Sequence of chain 1.B:
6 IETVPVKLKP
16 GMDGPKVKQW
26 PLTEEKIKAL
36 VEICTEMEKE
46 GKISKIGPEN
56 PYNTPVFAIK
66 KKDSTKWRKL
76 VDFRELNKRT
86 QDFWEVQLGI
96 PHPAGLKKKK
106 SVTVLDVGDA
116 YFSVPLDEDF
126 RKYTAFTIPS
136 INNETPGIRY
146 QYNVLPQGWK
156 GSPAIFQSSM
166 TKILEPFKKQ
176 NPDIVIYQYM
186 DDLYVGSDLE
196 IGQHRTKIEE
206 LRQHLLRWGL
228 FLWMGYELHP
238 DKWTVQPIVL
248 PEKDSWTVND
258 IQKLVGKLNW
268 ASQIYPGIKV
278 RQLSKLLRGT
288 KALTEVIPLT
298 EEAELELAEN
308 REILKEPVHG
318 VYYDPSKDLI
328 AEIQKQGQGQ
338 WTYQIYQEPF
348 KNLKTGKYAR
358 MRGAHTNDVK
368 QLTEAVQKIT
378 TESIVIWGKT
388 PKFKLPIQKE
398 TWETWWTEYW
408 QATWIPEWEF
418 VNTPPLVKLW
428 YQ

Sequence of chain 1.A:
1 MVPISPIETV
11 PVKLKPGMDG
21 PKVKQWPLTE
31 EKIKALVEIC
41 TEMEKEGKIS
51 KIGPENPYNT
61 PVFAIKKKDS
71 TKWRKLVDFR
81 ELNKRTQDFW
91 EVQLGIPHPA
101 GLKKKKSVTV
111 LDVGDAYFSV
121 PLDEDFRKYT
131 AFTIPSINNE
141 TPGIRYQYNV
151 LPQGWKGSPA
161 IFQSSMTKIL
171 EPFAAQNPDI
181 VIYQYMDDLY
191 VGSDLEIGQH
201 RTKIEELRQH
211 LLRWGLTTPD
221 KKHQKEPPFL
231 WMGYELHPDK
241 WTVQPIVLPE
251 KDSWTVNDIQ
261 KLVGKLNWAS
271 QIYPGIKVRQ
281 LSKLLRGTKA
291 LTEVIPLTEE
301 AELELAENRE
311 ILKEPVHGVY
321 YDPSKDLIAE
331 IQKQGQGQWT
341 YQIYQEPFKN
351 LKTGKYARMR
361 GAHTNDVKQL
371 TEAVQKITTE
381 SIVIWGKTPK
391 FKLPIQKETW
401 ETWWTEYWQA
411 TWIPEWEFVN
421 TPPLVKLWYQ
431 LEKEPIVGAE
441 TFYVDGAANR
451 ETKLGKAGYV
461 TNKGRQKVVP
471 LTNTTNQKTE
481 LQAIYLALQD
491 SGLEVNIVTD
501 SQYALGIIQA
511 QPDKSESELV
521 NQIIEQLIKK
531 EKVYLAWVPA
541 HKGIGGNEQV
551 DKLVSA

Binding-site contacts:
Ligand atom O1 contacts residue GLN184 of chain 1.A at 3.1 Å (h-bond).
Ligand atom C5 contacts residue THR167 of chain 1.A at 3.6 Å.
Ligand atom C1 contacts residue GLN184 of chain 1.A at 3.8 Å.
Ligand atom C9 contacts residue DMS1 of chain 1.F at 3.6 Å.
Ligand atom C9 contacts residue THR167 of chain 1.A at 3.8 Å.
Ligand atom C6 contacts residue GLU171 of chain 1.A at 3.2 Å.
Ligand atom C8 contacts residue ILE182 of chain 1.A at 2.8 Å (hydrophobic).
Ligand atom C5 contacts residue LEU170 of chain 1.A at 3.8 Å (hydrophobic).
Ligand atom C2 contacts residue DMS1 of chain 1.F at 3.9 Å.
Ligand atom O1 contacts residue GLN93 of chain 1.A at 3.5 Å (h-bond).
Ligand atom C2 contacts residue PRO141 of chain 1.B at 3.6 Å (hydrophobic).
Ligand atom O2 contacts residue GLN184 of chain 1.A at 4.0 Å.
Ligand atom N2 contacts residue THR140 of chain 1.B at 3.6 Å.
Ligand atom N2 contacts residue GLU139 of chain 1.B at 3.8 Å.
Ligand atom C5 contacts residue GLU171 of chain 1.A at 3.8 Å.
Ligand atom N2 contacts residue PRO141 of chain 1.B at 3.9 Å.
Ligand atom C7 contacts residue GLU171 of chain 1.A at 4.1 Å.
Ligand atom O2 contacts residue THR167 of chain 1.A at 3.9 Å.
Ligand atom C4 contacts residue LEU170 of chain 1.A at 4.0 Å (hydrophobic).
Ligand atom N2 contacts residue ILE182 of chain 1.A at 3.1 Å (h-bond).
Ligand atom C10 contacts residue THR167 of chain 1.A at 3.3 Å.
Ligand atom O2 contacts residue DMS1 of chain 1.F at 3.8 Å.
Ligand atom C9 contacts residue GLN184 of chain 1.A at 3.9 Å.
Ligand atom C4 contacts residue PRO141 of chain 1.B at 3.8 Å (hydrophobic).
Ligand atom C2 contacts residue ILE182 of chain 1.A at 3.8 Å (hydrophobic).
Ligand atom C3 contacts residue PRO141 of chain 1.B at 3.4 Å (hydrophobic).
Ligand atom C8 contacts residue TYR183 of chain 1.A at 4.0 Å (hydrophobic).
Ligand atom O1 contacts residue DMS1 of chain 1.F at 2.8 Å (h-bond).
Ligand atom C8 contacts residue GLU139 of chain 1.B at 3.5 Å.
Ligand atom C4 contacts residue THR167 of chain 1.A at 4.0 Å.
Ligand atom O1 contacts residue TYR183 of chain 1.A at 3.6 Å.
Ligand atom C1 contacts residue DMS1 of chain 1.F at 3.2 Å.
Ligand atom C10 contacts residue GLN184 of chain 1.A at 3.8 Å.
Ligand atom N1 contacts residue PRO141 of chain 1.B at 3.6 Å.
Ligand atom C10 contacts residue GLN163 of chain 1.A at 3.4 Å.
Ligand atom C7 contacts residue ALA174 of chain 1.A at 3.8 Å (hydrophobic).
Ligand atom C6 contacts residue ALA174 of chain 1.A at 3.8 Å (hydrophobic).
Ligand atom C10 contacts residue MET166 of chain 1.A at 3.8 Å (hydrophobic).
Ligand atom C9 contacts residue GLN93 of chain 1.A at 3.6 Å.
Ligand atom C8 contacts residue PRO141 of chain 1.B at 4.0 Å (hydrophobic).

A protein and the small-molecule ligand that binds it are described below.
Small molecule (SMILES): CCOC(=O)c1cnn2ccccc12